Sequence of chain 1.B:
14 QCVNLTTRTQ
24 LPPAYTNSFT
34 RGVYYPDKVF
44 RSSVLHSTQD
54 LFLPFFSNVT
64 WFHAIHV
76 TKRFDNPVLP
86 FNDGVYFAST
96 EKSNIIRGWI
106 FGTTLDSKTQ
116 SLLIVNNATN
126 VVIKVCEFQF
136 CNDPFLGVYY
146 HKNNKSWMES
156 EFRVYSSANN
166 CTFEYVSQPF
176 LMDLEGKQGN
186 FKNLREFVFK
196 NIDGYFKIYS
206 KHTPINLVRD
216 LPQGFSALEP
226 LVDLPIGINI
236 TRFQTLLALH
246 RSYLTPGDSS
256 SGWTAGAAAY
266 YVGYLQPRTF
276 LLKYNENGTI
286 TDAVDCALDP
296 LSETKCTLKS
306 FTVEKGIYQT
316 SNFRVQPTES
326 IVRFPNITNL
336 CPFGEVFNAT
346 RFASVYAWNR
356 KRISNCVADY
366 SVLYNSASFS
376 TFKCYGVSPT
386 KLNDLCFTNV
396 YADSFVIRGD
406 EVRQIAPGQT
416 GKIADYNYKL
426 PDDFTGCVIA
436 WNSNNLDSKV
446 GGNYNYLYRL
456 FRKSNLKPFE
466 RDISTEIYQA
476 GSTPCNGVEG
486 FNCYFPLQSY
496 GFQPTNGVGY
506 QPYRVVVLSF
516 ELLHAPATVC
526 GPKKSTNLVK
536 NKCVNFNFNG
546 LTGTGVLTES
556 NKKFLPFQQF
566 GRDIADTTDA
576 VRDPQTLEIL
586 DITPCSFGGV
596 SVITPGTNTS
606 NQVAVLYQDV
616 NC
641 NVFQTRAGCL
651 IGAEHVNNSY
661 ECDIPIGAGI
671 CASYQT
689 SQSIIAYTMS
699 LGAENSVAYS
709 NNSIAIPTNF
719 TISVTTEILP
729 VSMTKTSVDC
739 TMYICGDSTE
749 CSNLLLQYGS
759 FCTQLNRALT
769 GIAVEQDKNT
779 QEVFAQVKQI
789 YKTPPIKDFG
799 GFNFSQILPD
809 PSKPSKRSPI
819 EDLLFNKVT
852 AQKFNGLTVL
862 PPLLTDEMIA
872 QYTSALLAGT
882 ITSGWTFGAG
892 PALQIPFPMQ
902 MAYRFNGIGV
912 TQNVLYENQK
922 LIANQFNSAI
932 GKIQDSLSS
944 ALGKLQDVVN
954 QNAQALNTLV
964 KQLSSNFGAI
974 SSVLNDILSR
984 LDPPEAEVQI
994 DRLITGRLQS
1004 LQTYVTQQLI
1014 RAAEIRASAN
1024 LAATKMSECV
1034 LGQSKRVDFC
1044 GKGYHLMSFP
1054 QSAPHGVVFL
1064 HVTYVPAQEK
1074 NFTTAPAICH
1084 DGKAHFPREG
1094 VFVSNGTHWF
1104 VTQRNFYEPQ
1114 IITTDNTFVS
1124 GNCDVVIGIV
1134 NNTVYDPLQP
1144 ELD

This protein binds this small molecule.
Small molecule (SMILES): CC(=O)N[C@@H]1[C@@H](O)[C@H](O)[C@@H](CO)O[C@H]1O

Binding-site contacts:
Ligand atom O4 contacts residue GLN580 of chain 1.B at 4.3 Å.
Ligand atom C1 contacts residue PRO579 of chain 1.B at 4.3 Å (hydrophobic).
Ligand atom O6 contacts residue ILE332 of chain 1.B at 3.7 Å.
Ligand atom O5 contacts residue GLN580 of chain 1.B at 4.1 Å.
Ligand atom C2 contacts residue ASN331 of chain 1.B at 2.5 Å.
Ligand atom O7 contacts residue ASN331 of chain 1.B at 4.4 Å.
Ligand atom C5 contacts residue GLN580 of chain 1.B at 3.7 Å.
Ligand atom C4 contacts residue ASN331 of chain 1.B at 4.2 Å.
Ligand atom O5 contacts residue ASN331 of chain 1.B at 2.4 Å (h-bond).
Ligand atom C3 contacts residue THR581 of chain 1.B at 4.4 Å.
Ligand atom C2 contacts residue GLN580 of chain 1.B at 3.8 Å.
Ligand atom O5 contacts residue ILE332 of chain 1.B at 3.6 Å.
Ligand atom C3 contacts residue ASN331 of chain 1.B at 3.8 Å.
Ligand atom C2 contacts residue PRO579 of chain 1.B at 4.4 Å (hydrophobic).
Ligand atom O7 contacts residue LEU582 of chain 1.B at 4.1 Å.
Ligand atom N2 contacts residue PRO579 of chain 1.B at 3.4 Å (h-bond).
Ligand atom C1 contacts residue GLN580 of chain 1.B at 3.5 Å.
Ligand atom O7 contacts residue PRO579 of chain 1.B at 3.9 Å.
Ligand atom C1 contacts residue ASN331 of chain 1.B at 1.4 Å.
Ligand atom C6 contacts residue ILE332 of chain 1.B at 3.9 Å (hydrophobic).
Ligand atom N2 contacts residue ASN331 of chain 1.B at 2.9 Å (h-bond).
Ligand atom C4 contacts residue GLN580 of chain 1.B at 4.0 Å.
Ligand atom C7 contacts residue ASN331 of chain 1.B at 3.5 Å.
Ligand atom N2 contacts residue GLN580 of chain 1.B at 4.0 Å.
Ligand atom C8 contacts residue ASN331 of chain 1.B at 3.7 Å.
Ligand atom O3 contacts residue LEU582 of chain 1.B at 4.3 Å.
Ligand atom C3 contacts residue GLN580 of chain 1.B at 3.5 Å.
Ligand atom C7 contacts residue PRO579 of chain 1.B at 4.0 Å (hydrophobic).
Ligand atom C5 contacts residue ASN331 of chain 1.B at 3.7 Å.
Ligand atom C5 contacts residue ILE332 of chain 1.B at 4.1 Å (hydrophobic).
Ligand atom C1 contacts residue ILE332 of chain 1.B at 4.4 Å (hydrophobic).